Binding-site contacts:
Ligand atom O6 contacts residue GLN65 of chain 1.G at 4.2 Å.
Ligand atom C8 contacts residue GLN65 of chain 1.G at 3.5 Å.
Ligand atom O7 contacts residue ARG89 of chain 1.E at 4.0 Å.
Ligand atom N2 contacts residue GLN65 of chain 1.G at 4.4 Å.
Ligand atom C6 contacts residue TYR60 of chain 1.G at 3.8 Å (hydrophobic).
Ligand atom C3 contacts residue ASP66 of chain 1.G at 4.3 Å.
Ligand atom O4 contacts residue ASP66 of chain 1.G at 4.2 Å.
Ligand atom C2 contacts residue ASN67 of chain 1.E at 2.5 Å.
Ligand atom O5 contacts residue GLN65 of chain 1.G at 3.9 Å.
Ligand atom O5 contacts residue ASN67 of chain 1.E at 2.4 Å (h-bond).
Ligand atom O3 contacts residue ASN67 of chain 1.E at 4.4 Å.
Ligand atom C4 contacts residue ASN67 of chain 1.E at 4.2 Å.
Ligand atom C1 contacts residue GLN65 of chain 1.G at 3.7 Å.
Ligand atom C8 contacts residue ASN67 of chain 1.E at 3.6 Å.
Ligand atom O7 contacts residue MET118 of chain 1.E at 3.9 Å.
Ligand atom C7 contacts residue ASN67 of chain 1.E at 3.6 Å.
Ligand atom O3 contacts residue GLN65 of chain 1.G at 3.2 Å.
Ligand atom C2 contacts residue GLN65 of chain 1.G at 3.4 Å.
Ligand atom C5 contacts residue TYR60 of chain 1.G at 4.2 Å (hydrophobic).
Ligand atom C3 contacts residue GLN65 of chain 1.G at 4.1 Å.
Ligand atom C3 contacts residue ASN67 of chain 1.E at 3.8 Å.
Ligand atom C4 contacts residue ASP66 of chain 1.G at 3.8 Å.
Ligand atom C6 contacts residue ASP66 of chain 1.G at 4.2 Å.
Ligand atom C1 contacts residue ASN67 of chain 1.E at 1.4 Å.
Ligand atom O3 contacts residue ASP66 of chain 1.G at 3.8 Å.
Ligand atom N2 contacts residue ASN67 of chain 1.E at 3.1 Å (h-bond).
Ligand atom O7 contacts residue ASN67 of chain 1.E at 4.1 Å.
Ligand atom C6 contacts residue GLN65 of chain 1.G at 4.1 Å.
Ligand atom C5 contacts residue ASN67 of chain 1.E at 3.6 Å.
Ligand atom O5 contacts residue TYR60 of chain 1.G at 3.5 Å.
Ligand atom O6 contacts residue ASP66 of chain 1.G at 2.8 Å (salt-bridge).

Sequence of chain 1.E:
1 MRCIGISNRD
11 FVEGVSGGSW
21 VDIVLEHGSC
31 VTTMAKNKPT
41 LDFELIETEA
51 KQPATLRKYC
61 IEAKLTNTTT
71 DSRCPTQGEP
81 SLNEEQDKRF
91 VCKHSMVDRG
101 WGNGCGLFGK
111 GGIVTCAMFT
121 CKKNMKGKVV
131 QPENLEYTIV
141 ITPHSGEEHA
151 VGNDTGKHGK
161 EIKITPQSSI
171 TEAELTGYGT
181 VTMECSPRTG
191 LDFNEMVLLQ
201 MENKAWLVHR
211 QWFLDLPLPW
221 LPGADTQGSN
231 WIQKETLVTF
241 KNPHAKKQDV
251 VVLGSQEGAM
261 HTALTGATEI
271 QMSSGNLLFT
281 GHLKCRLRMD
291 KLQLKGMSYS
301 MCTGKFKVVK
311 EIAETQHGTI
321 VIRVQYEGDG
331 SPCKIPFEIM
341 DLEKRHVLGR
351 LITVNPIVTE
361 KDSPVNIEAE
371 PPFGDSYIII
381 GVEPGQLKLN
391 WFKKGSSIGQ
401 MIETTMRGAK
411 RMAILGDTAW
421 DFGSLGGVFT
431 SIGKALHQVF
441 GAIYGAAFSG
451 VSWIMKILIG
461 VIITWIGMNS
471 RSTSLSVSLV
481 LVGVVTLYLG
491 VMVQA

Sequence of chain 1.G:
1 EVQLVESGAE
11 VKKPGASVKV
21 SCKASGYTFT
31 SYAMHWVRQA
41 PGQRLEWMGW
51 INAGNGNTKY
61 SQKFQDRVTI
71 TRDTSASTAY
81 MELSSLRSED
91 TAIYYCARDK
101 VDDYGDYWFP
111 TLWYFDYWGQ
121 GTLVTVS

This protein binds this small molecule.
Small molecule (SMILES): CC(=O)N[C@@H]1[C@@H](O)[C@H](O)[C@@H](CO)O[C@H]1O